Sequence of chain 1.B:
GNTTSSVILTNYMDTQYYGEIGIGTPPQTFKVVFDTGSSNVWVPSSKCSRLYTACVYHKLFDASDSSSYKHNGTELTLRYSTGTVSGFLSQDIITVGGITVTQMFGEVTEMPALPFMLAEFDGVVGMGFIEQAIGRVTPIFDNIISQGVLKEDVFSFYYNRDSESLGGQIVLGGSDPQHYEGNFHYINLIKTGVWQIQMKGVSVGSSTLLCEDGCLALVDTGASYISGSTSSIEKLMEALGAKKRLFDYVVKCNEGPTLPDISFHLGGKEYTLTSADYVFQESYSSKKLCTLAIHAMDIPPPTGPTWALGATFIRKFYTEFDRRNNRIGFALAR

Binding-site contacts:
Ligand atom C49 contacts residue GLY228 of chain 1.B at 3.5 Å.
Ligand atom C25 contacts residue THR85 of chain 1.B at 3.4 Å.
Ligand atom O32 contacts residue THR85 of chain 1.B at 3.0 Å (h-bond).
Ligand atom O8 contacts residue ASP38 of chain 1.B at 2.7 Å (salt-bridge).
Ligand atom O34 contacts residue SER233 of chain 1.B at 3.4 Å.
Ligand atom C47 contacts residue THR227 of chain 1.B at 3.4 Å.
Ligand atom C30 contacts residue SER230 of chain 1.B at 2.8 Å.
Ligand atom C46 contacts residue VAL36 of chain 1.B at 3.3 Å (hydrophobic).
Ligand atom N35 contacts residue SER230 of chain 1.B at 3.5 Å (h-bond).
Ligand atom C26 contacts residue SER230 of chain 1.B at 3.3 Å.
Ligand atom N1 contacts residue GLY228 of chain 1.B at 3.2 Å (h-bond).
Ligand atom C20 contacts residue THR85 of chain 1.B at 3.5 Å.
Ligand atom C47 contacts residue TYR20 of chain 1.B at 3.2 Å (hydrophobic).
Ligand atom C3 contacts residue ASP38 of chain 1.B at 3.6 Å.
Ligand atom C30 contacts residue ALA229 of chain 1.B at 3.5 Å (hydrophobic).
Ligand atom C19 contacts residue THR85 of chain 1.B at 3.3 Å.
Ligand atom O8 contacts residue ASP226 of chain 1.B at 2.7 Å (salt-bridge).
Ligand atom C5 contacts residue GLY40 of chain 1.B at 3.5 Å.
Ligand atom C42 contacts residue GLY228 of chain 1.B at 3.4 Å.
Ligand atom N18 contacts residue GLY40 of chain 1.B at 2.9 Å (h-bond).
Ligand atom C49 contacts residue THR18 of chain 1.B at 3.2 Å.
Ligand atom O32 contacts residue SER84 of chain 1.B at 3.5 Å (h-bond).
Ligand atom C7 contacts residue ASP38 of chain 1.B at 3.2 Å.
Ligand atom O33 contacts residue SER233 of chain 1.B at 3.5 Å (h-bond).
Ligand atom C4 contacts residue ASP226 of chain 1.B at 3.5 Å.
Ligand atom O12 contacts residue TYR83 of chain 1.B at 3.3 Å.
Ligand atom C30 contacts residue TYR231 of chain 1.B at 2.8 Å (hydrophobic).
Ligand atom C48 contacts residue THR227 of chain 1.B at 3.2 Å.
Ligand atom C40 contacts residue PHE124 of chain 1.B at 3.4 Å (hydrophobic).
Ligand atom O34 contacts residue HIS301 of chain 1.B at 3.5 Å.
Ligand atom O8 contacts residue GLY40 of chain 1.B at 3.5 Å.
Ligand atom C24 contacts residue THR85 of chain 1.B at 3.4 Å.
Ligand atom C17 contacts residue GLY40 of chain 1.B at 3.3 Å.
Ligand atom O31 contacts residue SER230 of chain 1.B at 3.1 Å (h-bond).
Ligand atom C44 contacts residue THR18 of chain 1.B at 3.4 Å.
Ligand atom O12 contacts residue SER84 of chain 1.B at 3.0 Å (h-bond).
Ligand atom N35 contacts residue GLY228 of chain 1.B at 3.2 Å (h-bond).
Ligand atom C45 contacts residue VAL36 of chain 1.B at 3.4 Å (hydrophobic).
Ligand atom C46 contacts residue TYR20 of chain 1.B at 3.3 Å (hydrophobic).
Ligand atom C24 contacts residue GLY228 of chain 1.B at 3.4 Å.

This small molecule binds to this protein.
Small molecule (SMILES): CC(C)CNC(=O)[C@@H](C[C@H](O)[C@@H]1COCc2cccc(c2)[C@H](c2ccccc2)NC(=O)c2cc(cc(N(C)S(C)(=O)=O)c2)C(=O)N1)C(C)C